Binding-site contacts:
Ligand atom O5 contacts residue ASN100 of chain 1.B at 2.3 Å (h-bond).
Ligand atom C7 contacts residue SER102 of chain 1.B at 3.1 Å.
Ligand atom C4 contacts residue ASN100 of chain 1.B at 4.2 Å.
Ligand atom C3 contacts residue ASN100 of chain 1.B at 3.8 Å.
Ligand atom O7 contacts residue SER102 of chain 1.B at 3.0 Å (h-bond).
Ligand atom C8 contacts residue TRP103 of chain 1.B at 4.4 Å (hydrophobic).
Ligand atom O7 contacts residue ASN100 of chain 1.B at 4.3 Å.
Ligand atom N2 contacts residue ASN100 of chain 1.B at 3.0 Å (h-bond).
Ligand atom N2 contacts residue SER102 of chain 1.B at 3.8 Å.
Ligand atom C2 contacts residue ASN100 of chain 1.B at 2.5 Å.
Ligand atom C5 contacts residue ASN100 of chain 1.B at 3.6 Å.
Ligand atom C2 contacts residue SER102 of chain 1.B at 4.4 Å.
Ligand atom C7 contacts residue ASN100 of chain 1.B at 3.9 Å.
Ligand atom C8 contacts residue SER102 of chain 1.B at 3.4 Å.
Ligand atom C1 contacts residue ASN100 of chain 1.B at 1.4 Å.

The protein below binds the small molecule below.
Small molecule (SMILES): CC(=O)N[C@@H]1[C@@H](O)[C@H](O)[C@@H](CO)O[C@H]1O

Sequence of chain 1.B:
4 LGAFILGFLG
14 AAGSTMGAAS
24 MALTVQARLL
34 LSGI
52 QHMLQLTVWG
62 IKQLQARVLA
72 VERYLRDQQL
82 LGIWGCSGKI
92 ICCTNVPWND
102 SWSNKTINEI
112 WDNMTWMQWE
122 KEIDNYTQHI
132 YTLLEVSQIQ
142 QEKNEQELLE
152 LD